Binding-site contacts:
Ligand atom C5 contacts residue CYS5 of chain 1.B at 3.7 Å (hydrophobic).
Ligand atom C3 contacts residue LEU9 of chain 1.B at 4.1 Å (hydrophobic).
Ligand atom C2 contacts residue LEU9 of chain 1.B at 3.4 Å (hydrophobic).
Ligand atom O2 contacts residue GLY176 of chain 1.A at 3.5 Å.
Ligand atom C5 contacts residue ASN180 of chain 1.A at 4.5 Å.
Ligand atom C5 contacts residue LEU9 of chain 1.B at 4.3 Å (hydrophobic).
Ligand atom C4 contacts residue CYS5 of chain 1.B at 2.4 Å (hydrophobic).
Ligand atom C3 contacts residue LYS127 of chain 1.A at 2.8 Å.
Ligand atom O2 contacts residue LEU177 of chain 1.A at 4.4 Å.
Ligand atom O1 contacts residue LEU9 of chain 1.B at 3.2 Å.
Ligand atom C3 contacts residue GLY176 of chain 1.A at 4.1 Å.
Ligand atom C4 contacts residue LYS127 of chain 1.A at 2.4 Å.
Ligand atom C6 contacts residue LEU9 of chain 1.B at 4.3 Å (hydrophobic).
Ligand atom C1 contacts residue PRO172 of chain 1.A at 3.9 Å (hydrophobic).
Ligand atom O2 contacts residue LYS127 of chain 1.A at 2.6 Å (salt-bridge).
Ligand atom C1 contacts residue SER8 of chain 1.B at 4.2 Å.
Ligand atom O1 contacts residue LYS127 of chain 1.A at 4.0 Å.
Ligand atom C2 contacts residue ILE173 of chain 1.A at 4.3 Å (hydrophobic).
Ligand atom C3 contacts residue PRO172 of chain 1.A at 4.2 Å (hydrophobic).
Ligand atom C2 contacts residue PRO172 of chain 1.A at 3.9 Å (hydrophobic).
Ligand atom O2 contacts residue PRO172 of chain 1.A at 3.4 Å (h-bond).
Ligand atom C3 contacts residue CYS5 of chain 1.B at 3.2 Å (hydrophobic).
Ligand atom C1 contacts residue LEU9 of chain 1.B at 3.7 Å (hydrophobic).
Ligand atom O2 contacts residue ILE173 of chain 1.A at 3.4 Å.
Ligand atom C5 contacts residue LYS127 of chain 1.A at 1.5 Å.
Ligand atom C6 contacts residue LYS127 of chain 1.A at 3.8 Å.
Ligand atom C6 contacts residue PRO6 of chain 1.B at 3.3 Å (hydrophobic).
Ligand atom C6 contacts residue CYS5 of chain 1.B at 1.8 Å (hydrophobic).
Ligand atom C4 contacts residue GLY176 of chain 1.A at 4.2 Å.
Ligand atom O1 contacts residue CYS5 of chain 1.B at 3.5 Å (h-bond).
Ligand atom O2 contacts residue CYS5 of chain 1.B at 4.0 Å.

Sequence of chain 1.B:
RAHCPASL

Sequence of chain 1.A:
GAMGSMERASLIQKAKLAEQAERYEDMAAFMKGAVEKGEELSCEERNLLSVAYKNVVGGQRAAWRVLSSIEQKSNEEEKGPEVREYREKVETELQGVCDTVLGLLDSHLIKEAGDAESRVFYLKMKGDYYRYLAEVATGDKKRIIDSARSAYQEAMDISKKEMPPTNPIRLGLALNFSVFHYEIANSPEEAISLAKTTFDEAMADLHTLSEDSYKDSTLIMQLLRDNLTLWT

The protein below binds the small molecule below.
Small molecule (SMILES): CCOC(=O)C(C)CBr